This protein binds this small molecule.
Small molecule (SMILES): CC(=O)N[C@@H]1[C@@H](O)[C@H](O)[C@@H](CO)O[C@H]1O

Sequence of chain 1.D:
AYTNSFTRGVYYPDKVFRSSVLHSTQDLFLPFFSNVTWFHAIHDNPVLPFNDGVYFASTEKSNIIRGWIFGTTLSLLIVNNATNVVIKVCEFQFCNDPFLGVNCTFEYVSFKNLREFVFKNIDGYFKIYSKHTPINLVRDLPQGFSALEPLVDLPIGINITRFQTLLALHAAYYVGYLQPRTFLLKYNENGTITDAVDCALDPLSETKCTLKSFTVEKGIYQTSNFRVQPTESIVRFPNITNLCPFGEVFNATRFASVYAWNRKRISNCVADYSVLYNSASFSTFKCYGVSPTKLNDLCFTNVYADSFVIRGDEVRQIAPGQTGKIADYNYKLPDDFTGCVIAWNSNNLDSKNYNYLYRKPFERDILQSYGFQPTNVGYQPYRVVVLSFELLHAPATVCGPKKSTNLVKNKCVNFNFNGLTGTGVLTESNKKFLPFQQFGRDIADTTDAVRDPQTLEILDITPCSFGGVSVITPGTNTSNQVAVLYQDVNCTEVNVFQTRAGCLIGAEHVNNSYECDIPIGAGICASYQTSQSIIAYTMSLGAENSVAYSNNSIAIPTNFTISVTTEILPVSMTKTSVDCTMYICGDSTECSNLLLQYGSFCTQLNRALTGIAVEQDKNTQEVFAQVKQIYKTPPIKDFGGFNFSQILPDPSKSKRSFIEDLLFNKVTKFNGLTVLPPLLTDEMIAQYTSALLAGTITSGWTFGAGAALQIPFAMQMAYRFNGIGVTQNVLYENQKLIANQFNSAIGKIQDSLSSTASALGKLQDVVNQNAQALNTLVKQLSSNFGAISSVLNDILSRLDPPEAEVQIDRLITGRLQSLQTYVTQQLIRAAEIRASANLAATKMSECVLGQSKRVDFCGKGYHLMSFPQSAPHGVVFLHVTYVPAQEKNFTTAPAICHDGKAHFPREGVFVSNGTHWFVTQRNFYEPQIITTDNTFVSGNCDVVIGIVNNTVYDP

Binding-site contacts:
Ligand atom C4 contacts residue ASN622 of chain 1.D at 4.3 Å.
Ligand atom O7 contacts residue ASN622 of chain 1.D at 3.4 Å (h-bond).
Ligand atom O5 contacts residue ASN622 of chain 1.D at 2.4 Å (h-bond).
Ligand atom C3 contacts residue ASN622 of chain 1.D at 3.8 Å.
Ligand atom N2 contacts residue ASN622 of chain 1.D at 2.9 Å (h-bond).
Ligand atom C1 contacts residue ASN622 of chain 1.D at 1.5 Å.
Ligand atom C2 contacts residue ASN622 of chain 1.D at 2.5 Å.
Ligand atom C7 contacts residue ASN622 of chain 1.D at 3.4 Å.
Ligand atom C5 contacts residue ASN622 of chain 1.D at 3.7 Å.
Ligand atom C8 contacts residue ASN622 of chain 1.D at 4.5 Å.